A protein and the small-molecule ligand that binds it are described below.
Small molecule (SMILES): C=CC(N)=O

Sequence of chain 2.A:
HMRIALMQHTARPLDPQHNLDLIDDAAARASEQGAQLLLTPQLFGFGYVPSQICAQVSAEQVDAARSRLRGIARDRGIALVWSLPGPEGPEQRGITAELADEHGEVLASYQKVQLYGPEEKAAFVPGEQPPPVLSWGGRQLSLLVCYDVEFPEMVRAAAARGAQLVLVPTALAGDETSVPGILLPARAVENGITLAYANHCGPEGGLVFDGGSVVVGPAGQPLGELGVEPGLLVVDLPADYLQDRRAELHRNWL

Binding-site contacts:
Ligand atom N contacts residue ALA83 of chain 2.A at 4.3 Å.
Ligand atom C2 contacts residue ARG87 of chain 2.A at 3.8 Å.
Ligand atom O contacts residue LEU39 of chain 2.A at 3.9 Å.
Ligand atom C3 contacts residue ARG87 of chain 2.A at 2.8 Å.
Ligand atom C1 contacts residue ALA83 of chain 2.A at 4.4 Å (hydrophobic).
Ligand atom C3 contacts residue GLN36 of chain 2.A at 3.5 Å.
Ligand atom C2 contacts residue GLN36 of chain 2.A at 3.5 Å.
Ligand atom C1 contacts residue ARG87 of chain 2.A at 4.4 Å.
Ligand atom O contacts residue PRO35 of chain 2.A at 3.9 Å.
Ligand atom O contacts residue ALA83 of chain 2.A at 3.8 Å.
Ligand atom C2 contacts residue PRO35 of chain 2.A at 3.9 Å (hydrophobic).
Ligand atom C3 contacts residue PRO35 of chain 2.A at 4.2 Å (hydrophobic).
Ligand atom O contacts residue ALA84 of chain 2.A at 3.5 Å.
Ligand atom C1 contacts residue LEU39 of chain 2.A at 4.5 Å (hydrophobic).
Ligand atom N contacts residue ARG87 of chain 2.A at 4.5 Å.